Sequence of chain 1.B:
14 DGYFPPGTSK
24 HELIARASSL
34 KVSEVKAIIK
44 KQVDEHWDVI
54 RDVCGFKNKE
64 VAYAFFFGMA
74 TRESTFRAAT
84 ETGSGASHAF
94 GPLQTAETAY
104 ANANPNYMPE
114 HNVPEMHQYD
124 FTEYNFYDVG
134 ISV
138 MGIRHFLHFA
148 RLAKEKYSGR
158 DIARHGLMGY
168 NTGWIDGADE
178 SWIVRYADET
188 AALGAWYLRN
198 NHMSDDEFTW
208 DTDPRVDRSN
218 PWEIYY

This small molecule binds to this protein.
Small molecule (SMILES): OC[C@H]1O[C@@H](O[C@H]2[C@H](O)[C@@H](O)[C@H](O[C@H]3[C@H](O)[C@@H](O)[C@H](O[C@H]4[C@H](O)[C@@H](O)[C@H](O)O[C@@H]4CO)O[C@@H]3CO)O[C@@H]2CO)[C@H](O)[C@@H](O)[C@@H]1O

Binding-site contacts:
Ligand atom C1 contacts residue GLU76 of chain 1.B at 3.4 Å.
Ligand atom C6 contacts residue ASP208 of chain 1.B at 3.2 Å.
Ligand atom C6 contacts residue GLU76 of chain 1.B at 3.5 Å.
Ligand atom C6 contacts residue TRP207 of chain 1.B at 3.7 Å (hydrophobic).
Ligand atom O2 contacts residue ARG80 of chain 1.B at 3.0 Å (salt-bridge).
Ligand atom O2 contacts residue GLN97 of chain 1.B at 3.8 Å.
Ligand atom O6 contacts residue PHE205 of chain 1.B at 3.6 Å.
Ligand atom O3 contacts residue THR78 of chain 1.B at 3.2 Å (h-bond).
Ligand atom O3 contacts residue FRU1 of chain 1.E at 3.4 Å.
Ligand atom C3 contacts residue GLN97 of chain 1.B at 3.7 Å.
Ligand atom C4 contacts residue FRU1 of chain 1.E at 3.7 Å.
Ligand atom C2 contacts residue ASP208 of chain 1.B at 3.3 Å.
Ligand atom O6 contacts residue THR78 of chain 1.B at 2.7 Å (h-bond).
Ligand atom O2 contacts residue GLU76 of chain 1.B at 2.8 Å (salt-bridge).
Ligand atom C5 contacts residue ASP208 of chain 1.B at 3.7 Å.
Ligand atom O3 contacts residue THR85 of chain 1.B at 3.1 Å (h-bond).
Ligand atom O2 contacts residue ASP208 of chain 1.B at 2.7 Å (salt-bridge).
Ligand atom O6 contacts residue TRP179 of chain 1.B at 3.4 Å.
Ligand atom O4 contacts residue FRU1 of chain 1.E at 2.7 Å (h-bond).
Ligand atom O5 contacts residue THR78 of chain 1.B at 3.3 Å (h-bond).
Ligand atom O5 contacts residue TRP207 of chain 1.B at 3.7 Å.
Ligand atom O4 contacts residue ASP208 of chain 1.B at 3.7 Å.
Ligand atom O6 contacts residue SER77 of chain 1.B at 3.2 Å.
Ligand atom C4 contacts residue ARG75 of chain 1.B at 3.7 Å.
Ligand atom O4 contacts residue GLU76 of chain 1.B at 2.7 Å (salt-bridge).
Ligand atom C1 contacts residue ARG75 of chain 1.B at 3.7 Å.
Ligand atom O6 contacts residue ARG80 of chain 1.B at 3.2 Å (salt-bridge).
Ligand atom C5 contacts residue TRP207 of chain 1.B at 3.8 Å (hydrophobic).
Ligand atom O3 contacts residue ARG75 of chain 1.B at 2.9 Å (salt-bridge).
Ligand atom O3 contacts residue GLN97 of chain 1.B at 2.9 Å (h-bond).
Ligand atom C6 contacts residue THR78 of chain 1.B at 3.5 Å.
Ligand atom C5 contacts residue GLU76 of chain 1.B at 3.4 Å.
Ligand atom C3 contacts residue ARG75 of chain 1.B at 3.8 Å.
Ligand atom C3 contacts residue THR78 of chain 1.B at 3.4 Å.
Ligand atom C6 contacts residue SER77 of chain 1.B at 3.7 Å.
Ligand atom C2 contacts residue GLU76 of chain 1.B at 3.4 Å.
Ligand atom C4 contacts residue GLU76 of chain 1.B at 3.2 Å.
Ligand atom O3 contacts residue ARG80 of chain 1.B at 2.9 Å (salt-bridge).
Ligand atom O4 contacts residue ASN168 of chain 1.B at 3.4 Å (h-bond).
Ligand atom C3 contacts residue GLU76 of chain 1.B at 3.1 Å.